Binding-site contacts:
Ligand atom C6 contacts residue GLY130 of chain 1.A at 3.9 Å.
Ligand atom O7 contacts residue GLY130 of chain 1.A at 3.6 Å.
Ligand atom O4 contacts residue TRP129 of chain 1.A at 3.7 Å.
Ligand atom C2 contacts residue ASN165 of chain 1.A at 2.5 Å.
Ligand atom C6 contacts residue ASN165 of chain 1.A at 3.5 Å.
Ligand atom C5 contacts residue ASN165 of chain 1.A at 3.7 Å.
Ligand atom C6 contacts residue PHE128 of chain 1.A at 4.1 Å (hydrophobic).
Ligand atom C4 contacts residue GLY130 of chain 1.A at 4.1 Å.
Ligand atom C1 contacts residue GLY130 of chain 1.A at 4.2 Å.
Ligand atom C2 contacts residue TRP129 of chain 1.A at 3.8 Å (hydrophobic).
Ligand atom C5 contacts residue GLY130 of chain 1.A at 3.8 Å.
Ligand atom C7 contacts residue ASN165 of chain 1.A at 3.1 Å.
Ligand atom O7 contacts residue ASN165 of chain 1.A at 3.0 Å (h-bond).
Ligand atom C4 contacts residue SER114 of chain 1.A at 3.9 Å.
Ligand atom N2 contacts residue GLN161 of chain 1.A at 2.8 Å (h-bond).
Ligand atom C7 contacts residue GLN161 of chain 1.A at 3.6 Å.
Ligand atom N2 contacts residue ASN165 of chain 1.A at 2.9 Å (h-bond).
Ligand atom O3 contacts residue THR131 of chain 1.A at 4.1 Å.
Ligand atom O3 contacts residue GLU113 of chain 1.A at 3.7 Å.
Ligand atom C6 contacts residue LEU164 of chain 1.A at 3.9 Å (hydrophobic).
Ligand atom O3 contacts residue GLN161 of chain 1.A at 3.9 Å.
Ligand atom C5 contacts residue ASN165 of chain 1.A at 3.3 Å.
Ligand atom C5 contacts residue GLY130 of chain 1.A at 4.0 Å.
Ligand atom C4 contacts residue ASN165 of chain 1.A at 3.9 Å.
Ligand atom O3 contacts residue SER114 of chain 1.A at 3.1 Å (h-bond).
Ligand atom C1 contacts residue ASN165 of chain 1.A at 1.4 Å.
Ligand atom C7 contacts residue GLY130 of chain 1.A at 3.8 Å.
Ligand atom O4 contacts residue SER114 of chain 1.A at 3.1 Å (h-bond).
Ligand atom C8 contacts residue GLN161 of chain 1.A at 3.4 Å.
Ligand atom C2 contacts residue GLN161 of chain 1.A at 3.8 Å.
Ligand atom C3 contacts residue GLN161 of chain 1.A at 3.7 Å.
Ligand atom C3 contacts residue ASN165 of chain 1.A at 3.8 Å.
Ligand atom C8 contacts residue TRP129 of chain 1.A at 3.9 Å (hydrophobic).
Ligand atom C6 contacts residue GLY130 of chain 1.A at 3.7 Å.
Ligand atom O5 contacts residue THR131 of chain 1.A at 3.8 Å.
Ligand atom O4 contacts residue THR131 of chain 1.A at 3.8 Å.
Ligand atom O5 contacts residue ASN165 of chain 1.A at 2.4 Å (h-bond).
Ligand atom O4 contacts residue GLY130 of chain 1.A at 3.6 Å.
Ligand atom C3 contacts residue GLY130 of chain 1.A at 4.0 Å.
Ligand atom O5 contacts residue GLY130 of chain 1.A at 3.2 Å (h-bond).

This protein binds this small molecule.
Small molecule (SMILES): CC(=O)N[C@H]1[C@H](O[C@H]2[C@H](O)[C@@H](NC(C)=O)CO[C@@H]2CO[C@@H]2O[C@@H](C)[C@@H](O)[C@@H](O)[C@@H]2O)O[C@H](CO)[C@@H](O)[C@@H]1O

Sequence of chain 1.A:
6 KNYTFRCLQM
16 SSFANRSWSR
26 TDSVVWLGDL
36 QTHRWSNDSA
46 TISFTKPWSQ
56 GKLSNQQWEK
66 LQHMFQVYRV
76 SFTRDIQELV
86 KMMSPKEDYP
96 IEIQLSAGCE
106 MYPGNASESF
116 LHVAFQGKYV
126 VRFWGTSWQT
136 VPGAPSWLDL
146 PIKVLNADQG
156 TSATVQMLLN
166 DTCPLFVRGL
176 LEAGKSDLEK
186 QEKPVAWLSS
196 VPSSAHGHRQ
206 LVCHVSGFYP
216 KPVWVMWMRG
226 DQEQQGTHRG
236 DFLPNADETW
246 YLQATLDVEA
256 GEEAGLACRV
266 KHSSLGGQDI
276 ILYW